Binding-site contacts:
Ligand atom N5 contacts residue ASN100 of chain 1.A at 3.3 Å (h-bond).
Ligand atom C18 contacts residue LEU97 of chain 1.A at 3.3 Å (hydrophobic).
Ligand atom C5 contacts residue ASN100 of chain 1.A at 3.5 Å.
Ligand atom C3 contacts residue TRP156 of chain 1.A at 3.6 Å (hydrophobic).
Ligand atom C27 contacts residue ASN99 of chain 1.A at 3.5 Å.
Ligand atom C12 contacts residue LEU101 of chain 1.A at 3.5 Å (hydrophobic).
Ligand atom O3 contacts residue PHE16 of chain 1.A at 3.5 Å.
Ligand atom N3 contacts residue TRP156 of chain 1.A at 3.5 Å (h-bond).
Ligand atom N5 contacts residue TYR133 of chain 1.A at 2.7 Å (h-bond).
Ligand atom C17 contacts residue LEU97 of chain 1.A at 3.1 Å (hydrophobic).
Ligand atom C21 contacts residue ILE98 of chain 1.A at 3.3 Å (hydrophobic).
Ligand atom C16 contacts residue TRP156 of chain 1.A at 3.5 Å (hydrophobic).
Ligand atom N1 contacts residue MET92 of chain 1.A at 3.7 Å.
Ligand atom N2 contacts residue ASP87 of chain 1.A at 2.8 Å (salt-bridge).
Ligand atom C2 contacts residue PHE132 of chain 1.A at 3.5 Å (hydrophobic).
Ligand atom C2 contacts residue TRP156 of chain 1.A at 3.6 Å (hydrophobic).
Ligand atom C9 contacts residue MET92 of chain 1.A at 3.4 Å (hydrophobic).
Ligand atom C18 contacts residue ILE98 of chain 1.A at 3.5 Å (hydrophobic).
Ligand atom C17 contacts residue TRP156 of chain 1.A at 3.4 Å (hydrophobic).
Ligand atom C28 contacts residue ASN100 of chain 1.A at 3.2 Å.
Ligand atom C8 contacts residue MET92 of chain 1.A at 3.5 Å (hydrophobic).
Ligand atom C21 contacts residue ALA15 of chain 1.A at 3.5 Å (hydrophobic).
Ligand atom C30 contacts residue ASN100 of chain 1.A at 3.5 Å.
Ligand atom C28 contacts residue PHE16 of chain 1.A at 3.6 Å (hydrophobic).
Ligand atom N4 contacts residue PHE164 of chain 1.A at 3.4 Å.
Ligand atom C15 contacts residue PHE132 of chain 1.A at 3.6 Å (hydrophobic).
Ligand atom C13 contacts residue ASN45 of chain 1.A at 3.4 Å.
Ligand atom C28 contacts residue TYR133 of chain 1.A at 3.1 Å (hydrophobic).
Ligand atom O1 contacts residue ILE104 of chain 1.A at 3.6 Å.
Ligand atom C29 contacts residue TRP156 of chain 1.A at 3.6 Å (hydrophobic).
Ligand atom C4 contacts residue TYR133 of chain 1.A at 3.3 Å (hydrophobic).
Ligand atom C1 contacts residue TYR133 of chain 1.A at 3.6 Å (hydrophobic).
Ligand atom O2 contacts residue ALA49 of chain 1.A at 3.1 Å.
Ligand atom C23 contacts residue GLN17 of chain 1.A at 3.7 Å.
Ligand atom O3 contacts residue GLN17 of chain 1.A at 2.9 Å (h-bond).
Ligand atom N4 contacts residue ILE98 of chain 1.A at 2.8 Å (h-bond).
Ligand atom C20 contacts residue PHE164 of chain 1.A at 3.5 Å (hydrophobic).
Ligand atom C18 contacts residue ASN100 of chain 1.A at 3.7 Å.
Ligand atom C4 contacts residue ASN100 of chain 1.A at 3.4 Å.
Ligand atom O1 contacts residue PHE132 of chain 1.A at 3.4 Å.

The protein below binds the small molecule below.
Small molecule (SMILES): Cc1cc(C(=O)NC2C[C@H]3CC[C@@H](C2)N3c2ccc(C(=O)NCc3ccccc3)cn2)c(C)cc1C(N)=O

Sequence of chain 1.A:
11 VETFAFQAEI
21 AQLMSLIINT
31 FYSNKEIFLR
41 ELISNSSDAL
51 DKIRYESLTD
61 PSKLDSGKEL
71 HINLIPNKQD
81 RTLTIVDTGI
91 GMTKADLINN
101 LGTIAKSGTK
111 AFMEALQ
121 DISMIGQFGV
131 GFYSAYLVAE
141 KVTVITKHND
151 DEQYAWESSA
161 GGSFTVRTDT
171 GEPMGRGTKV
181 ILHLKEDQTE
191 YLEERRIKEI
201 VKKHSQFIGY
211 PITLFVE